Binding-site contacts:
Ligand atom C15 contacts residue TRP339 of chain 1.D at 3.6 Å (hydrophobic).
Ligand atom C13 contacts residue LEU349 of chain 1.D at 3.8 Å (hydrophobic).
Ligand atom C14 contacts residue GLY338 of chain 1.D at 4.2 Å.
Ligand atom C9 contacts residue SER350 of chain 1.D at 4.4 Å.
Ligand atom O20 contacts residue LEU349 of chain 1.D at 2.7 Å.
Ligand atom C2 contacts residue SER350 of chain 1.D at 3.5 Å.
Ligand atom C16 contacts residue LYS395 of chain 1.D at 3.4 Å.
Ligand atom C11 contacts residue LEU349 of chain 1.D at 3.7 Å (hydrophobic).
Ligand atom C18 contacts residue LEU399 of chain 1.D at 4.2 Å (hydrophobic).
Ligand atom C17 contacts residue PRO442 of chain 1.D at 3.6 Å (hydrophobic).
Ligand atom C2 contacts residue LEU349 of chain 1.D at 3.6 Å (hydrophobic).
Ligand atom C18 contacts residue PRO442 of chain 1.D at 4.5 Å (hydrophobic).
Ligand atom C18 contacts residue ASP396 of chain 1.D at 4.3 Å.
Ligand atom C18 contacts residue GLY338 of chain 1.D at 4.2 Å.
Ligand atom C19 contacts residue VAL445 of chain 1.D at 3.5 Å (hydrophobic).
Ligand atom C1 contacts residue SER350 of chain 1.D at 3.5 Å.
Ligand atom C15 contacts residue GLY338 of chain 1.D at 3.3 Å.
Ligand atom C18 contacts residue LYS395 of chain 1.D at 3.1 Å.
Ligand atom N8 contacts residue SER350 of chain 1.D at 4.3 Å.
Ligand atom O12 contacts residue SER350 of chain 1.D at 4.3 Å.
Ligand atom C19 contacts residue GLY338 of chain 1.D at 3.3 Å.
Ligand atom C7 contacts residue SER350 of chain 1.D at 4.4 Å.
Ligand atom C19 contacts residue LEU399 of chain 1.D at 4.5 Å (hydrophobic).
Ligand atom C3 contacts residue LEU349 of chain 1.D at 4.4 Å (hydrophobic).
Ligand atom O20 contacts residue LYS395 of chain 1.D at 4.3 Å.
Ligand atom C17 contacts residue GLY338 of chain 1.D at 2.8 Å.
Ligand atom C17 contacts residue TRP339 of chain 1.D at 3.6 Å (hydrophobic).
Ligand atom O10 contacts residue LEU349 of chain 1.D at 4.0 Å.
Ligand atom C15 contacts residue PRO442 of chain 1.D at 4.5 Å (hydrophobic).
Ligand atom C19 contacts residue LYS395 of chain 1.D at 4.4 Å.
Ligand atom C19 contacts residue PRO442 of chain 1.D at 3.6 Å (hydrophobic).
Ligand atom C17 contacts residue VAL445 of chain 1.D at 3.8 Å (hydrophobic).
Ligand atom C16 contacts residue LEU399 of chain 1.D at 4.5 Å (hydrophobic).
Ligand atom O12 contacts residue LEU349 of chain 1.D at 3.8 Å.

This protein binds this small molecule.
Small molecule (SMILES): CN1[C@@H]2CC[C@H]1CC(OC(=O)[C@H](O)c1ccccc1)C2

Sequence of chain 1.D:
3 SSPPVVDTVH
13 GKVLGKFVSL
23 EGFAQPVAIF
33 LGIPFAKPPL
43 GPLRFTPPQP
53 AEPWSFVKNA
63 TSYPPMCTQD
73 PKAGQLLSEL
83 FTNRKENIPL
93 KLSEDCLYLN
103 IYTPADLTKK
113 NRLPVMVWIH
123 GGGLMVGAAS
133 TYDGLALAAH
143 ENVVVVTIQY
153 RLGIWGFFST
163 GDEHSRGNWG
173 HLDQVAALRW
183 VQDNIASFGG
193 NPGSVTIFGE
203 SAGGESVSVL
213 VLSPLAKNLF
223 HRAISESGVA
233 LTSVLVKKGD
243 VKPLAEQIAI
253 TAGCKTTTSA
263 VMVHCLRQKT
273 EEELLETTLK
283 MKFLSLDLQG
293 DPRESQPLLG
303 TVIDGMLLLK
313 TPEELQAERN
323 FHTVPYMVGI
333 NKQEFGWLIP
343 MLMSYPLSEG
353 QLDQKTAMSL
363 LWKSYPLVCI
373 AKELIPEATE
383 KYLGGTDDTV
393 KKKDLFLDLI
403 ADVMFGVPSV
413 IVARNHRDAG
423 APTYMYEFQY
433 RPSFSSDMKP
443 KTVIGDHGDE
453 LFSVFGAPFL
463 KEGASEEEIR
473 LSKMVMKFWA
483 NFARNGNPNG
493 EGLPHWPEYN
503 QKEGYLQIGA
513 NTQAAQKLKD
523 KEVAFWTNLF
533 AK